The protein below binds the small molecule below.
Small molecule (SMILES): CC(=O)N[C@@H]1[C@@H](O)[C@H](O)[C@@H](CO)O[C@H]1O

Binding-site contacts:
Ligand atom C5 contacts residue GLN577 of chain 1.A at 4.1 Å.
Ligand atom C7 contacts residue ASN328 of chain 1.A at 3.2 Å.
Ligand atom C7 contacts residue ILE329 of chain 1.A at 3.7 Å (hydrophobic).
Ligand atom O6 contacts residue THR578 of chain 1.A at 4.5 Å.
Ligand atom C8 contacts residue ILE329 of chain 1.A at 3.6 Å (hydrophobic).
Ligand atom C6 contacts residue GLN577 of chain 1.A at 3.0 Å.
Ligand atom O5 contacts residue ILE329 of chain 1.A at 4.3 Å.
Ligand atom C3 contacts residue ASN328 of chain 1.A at 3.8 Å.
Ligand atom C3 contacts residue ILE329 of chain 1.A at 3.9 Å (hydrophobic).
Ligand atom C4 contacts residue ASN328 of chain 1.A at 4.2 Å.
Ligand atom C1 contacts residue ILE329 of chain 1.A at 3.4 Å (hydrophobic).
Ligand atom C8 contacts residue ASN328 of chain 1.A at 4.4 Å.
Ligand atom C5 contacts residue ASN328 of chain 1.A at 3.7 Å.
Ligand atom N2 contacts residue ASN328 of chain 1.A at 2.9 Å (h-bond).
Ligand atom O5 contacts residue ASN328 of chain 1.A at 2.4 Å (h-bond).
Ligand atom O5 contacts residue GLN577 of chain 1.A at 4.2 Å.
Ligand atom C5 contacts residue ILE329 of chain 1.A at 4.3 Å (hydrophobic).
Ligand atom C2 contacts residue ASN328 of chain 1.A at 2.4 Å.
Ligand atom O6 contacts residue GLN577 of chain 1.A at 3.9 Å.
Ligand atom C1 contacts residue ASN328 of chain 1.A at 1.4 Å.
Ligand atom O7 contacts residue ASN328 of chain 1.A at 3.1 Å (h-bond).
Ligand atom N2 contacts residue ILE329 of chain 1.A at 3.5 Å.
Ligand atom C2 contacts residue ILE329 of chain 1.A at 3.8 Å (hydrophobic).

Sequence of chain 1.A:
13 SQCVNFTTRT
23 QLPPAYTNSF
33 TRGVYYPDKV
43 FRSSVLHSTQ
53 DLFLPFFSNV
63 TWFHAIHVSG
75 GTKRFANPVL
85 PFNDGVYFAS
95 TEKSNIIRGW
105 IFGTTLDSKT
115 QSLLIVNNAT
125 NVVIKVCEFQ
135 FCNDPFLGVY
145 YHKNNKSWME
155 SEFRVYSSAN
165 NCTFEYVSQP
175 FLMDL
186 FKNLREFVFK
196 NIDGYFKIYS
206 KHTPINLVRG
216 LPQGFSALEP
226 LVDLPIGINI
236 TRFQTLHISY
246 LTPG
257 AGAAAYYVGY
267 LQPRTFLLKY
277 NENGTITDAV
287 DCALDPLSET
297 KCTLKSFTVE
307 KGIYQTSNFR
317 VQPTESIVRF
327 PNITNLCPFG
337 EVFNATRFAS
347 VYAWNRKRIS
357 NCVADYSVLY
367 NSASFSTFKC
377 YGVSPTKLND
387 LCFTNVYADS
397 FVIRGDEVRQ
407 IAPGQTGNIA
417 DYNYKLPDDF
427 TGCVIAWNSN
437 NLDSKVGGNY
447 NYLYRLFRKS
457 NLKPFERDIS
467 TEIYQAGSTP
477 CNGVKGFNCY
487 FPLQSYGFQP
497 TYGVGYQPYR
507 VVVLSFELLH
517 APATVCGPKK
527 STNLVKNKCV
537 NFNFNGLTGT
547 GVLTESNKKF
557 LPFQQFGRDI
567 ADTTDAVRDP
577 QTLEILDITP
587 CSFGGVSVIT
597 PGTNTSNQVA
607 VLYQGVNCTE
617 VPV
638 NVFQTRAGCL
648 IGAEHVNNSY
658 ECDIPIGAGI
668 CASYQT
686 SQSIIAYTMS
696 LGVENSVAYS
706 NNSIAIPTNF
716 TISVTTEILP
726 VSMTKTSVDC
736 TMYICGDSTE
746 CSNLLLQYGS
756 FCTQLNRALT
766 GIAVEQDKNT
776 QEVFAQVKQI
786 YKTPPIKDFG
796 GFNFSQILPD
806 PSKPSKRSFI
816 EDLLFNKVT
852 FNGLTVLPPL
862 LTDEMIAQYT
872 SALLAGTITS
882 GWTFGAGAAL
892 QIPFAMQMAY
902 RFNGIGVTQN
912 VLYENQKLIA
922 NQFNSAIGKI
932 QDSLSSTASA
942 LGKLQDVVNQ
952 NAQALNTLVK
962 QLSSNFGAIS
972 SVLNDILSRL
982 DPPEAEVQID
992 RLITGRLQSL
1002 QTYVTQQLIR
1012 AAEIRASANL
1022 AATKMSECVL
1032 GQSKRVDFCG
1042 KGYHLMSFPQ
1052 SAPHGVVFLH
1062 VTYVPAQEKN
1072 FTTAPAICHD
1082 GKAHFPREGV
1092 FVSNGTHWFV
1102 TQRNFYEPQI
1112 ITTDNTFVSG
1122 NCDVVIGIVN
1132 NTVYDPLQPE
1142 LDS